Sequence of chain 2.B:
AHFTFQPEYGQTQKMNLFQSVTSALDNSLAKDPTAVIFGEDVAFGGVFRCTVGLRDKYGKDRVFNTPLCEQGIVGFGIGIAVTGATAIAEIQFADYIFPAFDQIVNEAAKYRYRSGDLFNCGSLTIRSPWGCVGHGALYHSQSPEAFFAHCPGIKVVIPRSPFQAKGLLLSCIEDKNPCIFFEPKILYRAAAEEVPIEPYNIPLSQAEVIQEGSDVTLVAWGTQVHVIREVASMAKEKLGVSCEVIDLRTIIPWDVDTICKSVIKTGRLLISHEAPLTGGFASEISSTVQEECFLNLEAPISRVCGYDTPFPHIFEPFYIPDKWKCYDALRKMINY

A small-molecule ligand and the protein it binds are described below.
Small molecule (SMILES): C[C@H](N)C(=O)N[C@@H](Cc1ccc(O)cc1)C(=O)N[C@H](C=O)CCCN=C(N)N

Binding-site contacts:
Ligand atom CB contacts residue SER294 of chain 1.A at 3.6 Å.
Ligand atom CA contacts residue PHE54 of chain 2.B at 3.8 Å (hydrophobic).
Ligand atom CG contacts residue VAL53 of chain 2.B at 3.7 Å (hydrophobic).
Ligand atom O contacts residue VAL53 of chain 2.B at 3.3 Å (h-bond).
Ligand atom NH2 contacts residue GLY51 of chain 2.B at 3.2 Å.
Ligand atom NH2 contacts residue GLY52 of chain 2.B at 3.0 Å (h-bond).
Ligand atom CA contacts residue ARG195 of chain 2.B at 3.4 Å.
Ligand atom CB contacts residue ARG195 of chain 2.B at 2.9 Å.
Ligand atom C contacts residue PHE54 of chain 2.B at 3.6 Å (hydrophobic).
Ligand atom CE1 contacts residue SER294 of chain 1.A at 2.7 Å.
Ligand atom C contacts residue SER294 of chain 1.A at 2.6 Å.
Ligand atom N contacts residue VAL53 of chain 2.B at 2.8 Å (h-bond).
Ligand atom CA contacts residue VAL53 of chain 2.B at 3.2 Å (hydrophobic).
Ligand atom C contacts residue VAL53 of chain 2.B at 3.5 Å (hydrophobic).
Ligand atom CG contacts residue SER294 of chain 1.A at 3.4 Å.
Ligand atom O contacts residue SER294 of chain 1.A at 3.0 Å (h-bond).
Ligand atom NH1 contacts residue ARG55 of chain 2.B at 3.7 Å.
Ligand atom N contacts residue TYR194 of chain 2.B at 3.6 Å.
Ligand atom C contacts residue ASP295 of chain 1.A at 3.5 Å.
Ligand atom N contacts residue SER294 of chain 1.A at 3.0 Å (h-bond).
Ligand atom CE2 contacts residue VAL53 of chain 2.B at 3.5 Å (hydrophobic).
Ligand atom O contacts residue SER294 of chain 1.A at 3.6 Å (h-bond).
Ligand atom CD2 contacts residue PHE54 of chain 2.B at 3.7 Å (hydrophobic).
Ligand atom NH2 contacts residue VAL58 of chain 2.B at 3.7 Å.
Ligand atom NE contacts residue GLY52 of chain 2.B at 3.0 Å (h-bond).
Ligand atom C contacts residue SER294 of chain 1.A at 3.2 Å.
Ligand atom NE contacts residue PHE50 of chain 2.B at 3.5 Å.
Ligand atom CD1 contacts residue SER294 of chain 1.A at 2.3 Å.
Ligand atom CZ contacts residue PHE50 of chain 2.B at 3.5 Å (hydrophobic).
Ligand atom CD contacts residue ARG55 of chain 2.B at 3.7 Å.
Ligand atom OH contacts residue ILE226 of chain 1.A at 3.6 Å.
Ligand atom CZ contacts residue GLY52 of chain 2.B at 3.4 Å.
Ligand atom O contacts residue ARG195 of chain 2.B at 2.9 Å (salt-bridge).
Ligand atom N contacts residue ARG195 of chain 2.B at 3.5 Å.
Ligand atom N contacts residue PHE54 of chain 2.B at 3.8 Å.
Ligand atom NH2 contacts residue PHE50 of chain 2.B at 3.1 Å (h-bond).
Ligand atom CG contacts residue ARG55 of chain 2.B at 3.7 Å.
Ligand atom C contacts residue ARG195 of chain 2.B at 3.2 Å.
Ligand atom CA contacts residue SER294 of chain 1.A at 2.3 Å.
Ligand atom CB contacts residue PHE54 of chain 2.B at 3.6 Å (hydrophobic).

Sequence of chain 1.A:
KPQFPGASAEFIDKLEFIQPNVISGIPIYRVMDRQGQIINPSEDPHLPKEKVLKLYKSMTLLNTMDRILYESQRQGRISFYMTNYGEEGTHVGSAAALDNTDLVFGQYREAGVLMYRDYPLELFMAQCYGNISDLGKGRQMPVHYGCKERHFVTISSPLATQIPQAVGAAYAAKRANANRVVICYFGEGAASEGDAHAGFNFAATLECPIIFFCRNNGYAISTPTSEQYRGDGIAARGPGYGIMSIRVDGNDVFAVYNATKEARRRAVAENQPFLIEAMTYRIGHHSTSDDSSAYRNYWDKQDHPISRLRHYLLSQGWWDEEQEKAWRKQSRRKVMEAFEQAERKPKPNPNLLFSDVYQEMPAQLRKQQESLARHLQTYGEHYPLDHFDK